Binding-site contacts:
Ligand atom N7 contacts residue HIS92 of chain 1.D at 3.5 Å.
Ligand atom F17 contacts residue HIS66 of chain 1.D at 3.7 Å.
Ligand atom O10 contacts residue THR198 of chain 1.D at 3.0 Å (h-bond).
Ligand atom C20 contacts residue VAL119 of chain 1.D at 3.8 Å (hydrophobic).
Ligand atom C3 contacts residue HIS92 of chain 1.D at 3.3 Å.
Ligand atom C2 contacts residue HIS94 of chain 1.D at 3.9 Å.
Ligand atom N11 contacts residue ZN1 of chain 1.K at 2.1 Å.
Ligand atom S8 contacts residue ZN1 of chain 1.K at 3.1 Å.
Ligand atom O10 contacts residue LEU197 of chain 1.D at 3.5 Å.
Ligand atom F16 contacts residue THR199 of chain 1.D at 3.8 Å.
Ligand atom F16 contacts residue ZN1 of chain 1.K at 3.2 Å.
Ligand atom C2 contacts residue HIS92 of chain 1.D at 3.6 Å.
Ligand atom F16 contacts residue HIS94 of chain 1.D at 3.1 Å.
Ligand atom S8 contacts residue THR198 of chain 1.D at 3.8 Å.
Ligand atom O9 contacts residue ZN1 of chain 1.K at 3.5 Å.
Ligand atom C1 contacts residue THR199 of chain 1.D at 3.6 Å.
Ligand atom C2 contacts residue ZN1 of chain 1.K at 3.5 Å.
Ligand atom N11 contacts residue HIS94 of chain 1.D at 3.6 Å.
Ligand atom N11 contacts residue HIS117 of chain 1.D at 3.4 Å (h-bond).
Ligand atom C13 contacts residue HIS66 of chain 1.D at 3.5 Å.
Ligand atom N7 contacts residue GLN90 of chain 1.D at 3.4 Å (h-bond).
Ligand atom O10 contacts residue THR199 of chain 1.D at 3.8 Å.
Ligand atom N11 contacts residue HIS92 of chain 1.D at 3.4 Å (h-bond).
Ligand atom F18 contacts residue GLN90 of chain 1.D at 3.2 Å.
Ligand atom N11 contacts residue GLU104 of chain 1.D at 3.8 Å.
Ligand atom N11 contacts residue THR198 of chain 1.D at 2.8 Å (h-bond).
Ligand atom C13 contacts residue ASN64 of chain 1.D at 3.9 Å.
Ligand atom S12 contacts residue HIS66 of chain 1.D at 3.8 Å.
Ligand atom C20 contacts residue GLN90 of chain 1.D at 3.6 Å.
Ligand atom S12 contacts residue ASN64 of chain 1.D at 3.4 Å (h-bond).
Ligand atom F18 contacts residue GLN69 of chain 1.D at 3.1 Å.
Ligand atom F16 contacts residue THR198 of chain 1.D at 2.8 Å.
Ligand atom C2 contacts residue THR199 of chain 1.D at 3.4 Å.
Ligand atom C4 contacts residue HIS92 of chain 1.D at 3.3 Å.
Ligand atom S8 contacts residue HIS92 of chain 1.D at 3.5 Å (h-bond).
Ligand atom C3 contacts residue THR199 of chain 1.D at 3.6 Å.
Ligand atom C19 contacts residue GLN90 of chain 1.D at 3.5 Å.
Ligand atom O9 contacts residue HIS92 of chain 1.D at 3.1 Å.
Ligand atom C3 contacts residue ZN1 of chain 1.K at 3.4 Å.
Ligand atom O9 contacts residue VAL119 of chain 1.D at 3.8 Å.

Sequence of chain 1.D:
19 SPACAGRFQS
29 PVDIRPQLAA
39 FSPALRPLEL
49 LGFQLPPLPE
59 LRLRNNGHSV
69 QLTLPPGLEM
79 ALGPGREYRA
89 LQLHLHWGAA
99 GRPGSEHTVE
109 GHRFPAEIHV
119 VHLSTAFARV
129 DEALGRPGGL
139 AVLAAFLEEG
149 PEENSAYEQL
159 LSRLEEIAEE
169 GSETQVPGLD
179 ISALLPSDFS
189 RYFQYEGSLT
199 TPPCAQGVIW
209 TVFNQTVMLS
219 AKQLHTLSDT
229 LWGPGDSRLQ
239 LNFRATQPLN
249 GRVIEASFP

A small-molecule ligand and the protein it binds are described below.
Small molecule (SMILES): NS(=O)(=O)c1c(F)c(F)c(SCCO)c(F)c1NC1CCCCCCC1